Sequence of chain 1.A:
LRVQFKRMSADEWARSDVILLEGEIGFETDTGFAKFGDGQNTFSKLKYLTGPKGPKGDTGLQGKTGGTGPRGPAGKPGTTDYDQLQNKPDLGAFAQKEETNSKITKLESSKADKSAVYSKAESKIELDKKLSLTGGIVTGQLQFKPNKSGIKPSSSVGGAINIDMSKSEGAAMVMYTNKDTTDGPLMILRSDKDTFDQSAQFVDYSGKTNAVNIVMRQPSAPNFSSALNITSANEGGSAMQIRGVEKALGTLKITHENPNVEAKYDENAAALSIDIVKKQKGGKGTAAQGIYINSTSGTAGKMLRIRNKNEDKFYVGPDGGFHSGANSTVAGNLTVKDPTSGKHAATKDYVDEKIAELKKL

Sequence of chain 1.B:
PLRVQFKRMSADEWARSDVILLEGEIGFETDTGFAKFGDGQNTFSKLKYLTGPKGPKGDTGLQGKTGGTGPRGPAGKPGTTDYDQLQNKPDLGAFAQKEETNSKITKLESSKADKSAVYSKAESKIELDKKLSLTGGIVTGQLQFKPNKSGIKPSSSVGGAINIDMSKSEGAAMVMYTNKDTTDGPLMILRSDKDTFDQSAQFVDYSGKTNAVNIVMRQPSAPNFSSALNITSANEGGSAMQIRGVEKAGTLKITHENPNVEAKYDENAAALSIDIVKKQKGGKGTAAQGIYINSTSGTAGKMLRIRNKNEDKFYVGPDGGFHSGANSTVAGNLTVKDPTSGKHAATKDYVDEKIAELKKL

A small-molecule ligand and the protein it binds are described below.
Small molecule (SMILES): CC(=O)N[C@@H]1[C@@H](O[C@@H]2O[C@H](C(=O)O)[C@@H](O[C@@H]3O[C@H](CO)[C@@H](O)[C@H](O[C@@H]4O[C@H](C(=O)O)[C@@H](O[C@@H]5O[C@H](CO)[C@@H](O)[C@H](O[C@@H]6O[C@H](C(=O)O)[C@@H](O[C@@H]7O[C@H](CO)[C@@H](O)[C@H](O[C@@H]8OC(C(=O)O)=C[C@H](O)[C@H]8O)[C@H]7NC(C)=O)[C@H](O)[C@H]6O)[C@H]5NC(C)=O)[C@H](O)[C@H]4O)[C@H]3NC(C)=O)[C@H](O)[C@H]2O)[C@H](O)[C@@H](CO)O[C@H]1O

Sequence of chain 1.C:
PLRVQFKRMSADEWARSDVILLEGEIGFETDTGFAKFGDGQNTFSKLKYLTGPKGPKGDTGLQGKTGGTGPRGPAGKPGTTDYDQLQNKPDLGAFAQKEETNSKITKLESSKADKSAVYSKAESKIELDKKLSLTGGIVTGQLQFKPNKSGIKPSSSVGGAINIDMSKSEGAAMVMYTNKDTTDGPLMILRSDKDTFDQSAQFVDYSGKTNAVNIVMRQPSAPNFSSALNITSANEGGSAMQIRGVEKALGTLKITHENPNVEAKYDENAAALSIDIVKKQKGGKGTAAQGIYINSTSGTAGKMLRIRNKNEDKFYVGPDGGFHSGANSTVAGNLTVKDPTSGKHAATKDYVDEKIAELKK

Binding-site contacts:
Ligand atom O7 contacts residue THR237 of chain 1.C at 3.5 Å.
Ligand atom C8 contacts residue GLN247 of chain 1.B at 3.8 Å.
Ligand atom N2 contacts residue GLN247 of chain 1.B at 3.0 Å (h-bond).
Ligand atom C7 contacts residue GLN247 of chain 1.B at 3.8 Å.
Ligand atom O7 contacts residue ARG249 of chain 1.B at 3.1 Å (salt-bridge).
Ligand atom O2 contacts residue ARG223 of chain 1.A at 2.7 Å (salt-bridge).
Ligand atom C1 contacts residue PHE230 of chain 1.C at 3.6 Å (hydrophobic).
Ligand atom C7 contacts residue THR261 of chain 1.A at 3.7 Å.
Ligand atom O6B contacts residue SER160 of chain 1.B at 2.6 Å (h-bond).
Ligand atom O6A contacts residue SER160 of chain 1.B at 3.1 Å (h-bond).
Ligand atom O6B contacts residue SER162 of chain 1.B at 3.6 Å (h-bond).
Ligand atom O6B contacts residue SER161 of chain 1.B at 3.6 Å (h-bond).
Ligand atom O3 contacts residue THR237 of chain 1.C at 3.1 Å (h-bond).
Ligand atom O7 contacts residue THR261 of chain 1.A at 3.5 Å (h-bond).
Ligand atom O5 contacts residue PHE208 of chain 1.B at 3.1 Å.
Ligand atom C2 contacts residue THR237 of chain 1.C at 3.8 Å.
Ligand atom O4 contacts residue SER161 of chain 1.B at 3.4 Å (h-bond).
Ligand atom O3 contacts residue GLN247 of chain 1.B at 3.8 Å.
Ligand atom C1 contacts residue GLN247 of chain 1.B at 3.5 Å.
Ligand atom C6 contacts residue SER160 of chain 1.B at 3.2 Å.
Ligand atom C5 contacts residue ASN219 of chain 1.A at 3.4 Å.
Ligand atom C3 contacts residue GLN247 of chain 1.B at 3.4 Å.
Ligand atom O1 contacts residue GCD4 of chain 1.J at 3.7 Å.
Ligand atom C6 contacts residue SER162 of chain 1.B at 3.4 Å.
Ligand atom C4 contacts residue VAL221 of chain 1.A at 3.7 Å (hydrophobic).
Ligand atom O5 contacts residue ASN235 of chain 1.C at 3.7 Å.
Ligand atom O2 contacts residue THR237 of chain 1.C at 3.0 Å (h-bond).
Ligand atom O6A contacts residue SER162 of chain 1.B at 2.4 Å (h-bond).
Ligand atom C5 contacts residue PHE230 of chain 1.C at 3.8 Å (hydrophobic).
Ligand atom C3 contacts residue THR237 of chain 1.C at 3.4 Å.
Ligand atom C6 contacts residue ASN235 of chain 1.C at 3.8 Å.
Ligand atom O4 contacts residue VAL221 of chain 1.A at 3.1 Å.
Ligand atom C5 contacts residue ASN235 of chain 1.C at 3.2 Å.
Ligand atom O6A contacts residue ARG196 of chain 1.C at 3.5 Å (salt-bridge).
Ligand atom C4 contacts residue ASN219 of chain 1.A at 3.4 Å.
Ligand atom C8 contacts residue ILE248 of chain 1.B at 3.2 Å (hydrophobic).
Ligand atom O1 contacts residue LYS259 of chain 1.A at 2.9 Å (salt-bridge).
Ligand atom O6 contacts residue PRO159 of chain 1.B at 3.5 Å (h-bond).
Ligand atom C6 contacts residue ASN219 of chain 1.A at 3.1 Å.
Ligand atom C2 contacts residue GLN247 of chain 1.B at 3.6 Å.